Binding-site contacts:
Ligand atom P1 contacts residue TYR95 of chain 1.A at 3.7 Å.
Ligand atom C2 contacts residue TYR93 of chain 1.A at 4.0 Å (hydrophobic).
Ligand atom O6 contacts residue GLU132 of chain 1.A at 2.5 Å (salt-bridge).
Ligand atom C3 contacts residue FE1 of chain 1.E at 3.2 Å.
Ligand atom C3 contacts residue HIS171 of chain 1.A at 3.9 Å.
Ligand atom C1 contacts residue GLU132 of chain 1.A at 3.5 Å.
Ligand atom O15 contacts residue ARG87 of chain 1.A at 3.7 Å.
Ligand atom C2 contacts residue TYR95 of chain 1.A at 4.0 Å (hydrophobic).
Ligand atom C1 contacts residue LEU112 of chain 1.A at 3.8 Å (hydrophobic).
Ligand atom O13 contacts residue ASN125 of chain 1.A at 3.3 Å (h-bond).
Ligand atom C3 contacts residue GLU132 of chain 1.A at 3.5 Å.
Ligand atom P1 contacts residue LYS21 of chain 1.D at 3.8 Å.
Ligand atom O13 contacts residue HIS128 of chain 1.A at 3.2 Å (h-bond).
Ligand atom P1 contacts residue ASN125 of chain 1.A at 3.6 Å.
Ligand atom C1 contacts residue FE1 of chain 1.E at 4.3 Å.
Ligand atom O13 contacts residue GLU132 of chain 1.A at 3.9 Å.
Ligand atom C1 contacts residue PHE173 of chain 1.A at 3.4 Å (hydrophobic).
Ligand atom O15 contacts residue FE1 of chain 1.E at 4.3 Å.
Ligand atom O14 contacts residue TYR95 of chain 1.A at 4.0 Å.
Ligand atom O14 contacts residue TYR93 of chain 1.A at 3.8 Å.
Ligand atom C3 contacts residue TYR93 of chain 1.A at 4.0 Å (hydrophobic).
Ligand atom O14 contacts residue ASN125 of chain 1.A at 2.7 Å (h-bond).
Ligand atom C1 contacts residue TYR93 of chain 1.A at 4.3 Å (hydrophobic).
Ligand atom C2 contacts residue GLU132 of chain 1.A at 4.3 Å.
Ligand atom P1 contacts residue FE1 of chain 1.E at 3.1 Å.
Ligand atom O13 contacts residue FE1 of chain 1.E at 2.0 Å.
Ligand atom C2 contacts residue LEU112 of chain 1.A at 4.2 Å (hydrophobic).
Ligand atom O13 contacts residue LYS21 of chain 1.D at 3.5 Å (salt-bridge).
Ligand atom O6 contacts residue PHE173 of chain 1.A at 4.0 Å.
Ligand atom O6 contacts residue HIS171 of chain 1.A at 2.8 Å (h-bond).
Ligand atom O6 contacts residue FE1 of chain 1.E at 2.0 Å.
Ligand atom C1 contacts residue ILE184 of chain 1.A at 4.0 Å (hydrophobic).
Ligand atom O15 contacts residue TYR95 of chain 1.A at 2.6 Å (h-bond).
Ligand atom C3 contacts residue PHE173 of chain 1.A at 4.0 Å (hydrophobic).
Ligand atom O15 contacts residue LYS21 of chain 1.D at 2.8 Å (salt-bridge).
Ligand atom O13 contacts residue HIS171 of chain 1.A at 3.6 Å.
Ligand atom P1 contacts residue ARG87 of chain 1.A at 3.8 Å.
Ligand atom O14 contacts residue FE1 of chain 1.E at 3.9 Å.
Ligand atom O14 contacts residue ARG87 of chain 1.A at 2.8 Å (salt-bridge).
Ligand atom C2 contacts residue FE1 of chain 1.E at 3.4 Å.

Sequence of chain 1.D:
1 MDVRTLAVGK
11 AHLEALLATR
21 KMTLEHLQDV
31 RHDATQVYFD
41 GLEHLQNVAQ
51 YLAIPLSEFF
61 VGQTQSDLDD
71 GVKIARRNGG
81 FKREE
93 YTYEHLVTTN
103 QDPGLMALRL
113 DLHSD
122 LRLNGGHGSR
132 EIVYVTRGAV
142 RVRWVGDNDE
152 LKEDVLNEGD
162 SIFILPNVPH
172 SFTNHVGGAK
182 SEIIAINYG

Sequence of chain 1.A:
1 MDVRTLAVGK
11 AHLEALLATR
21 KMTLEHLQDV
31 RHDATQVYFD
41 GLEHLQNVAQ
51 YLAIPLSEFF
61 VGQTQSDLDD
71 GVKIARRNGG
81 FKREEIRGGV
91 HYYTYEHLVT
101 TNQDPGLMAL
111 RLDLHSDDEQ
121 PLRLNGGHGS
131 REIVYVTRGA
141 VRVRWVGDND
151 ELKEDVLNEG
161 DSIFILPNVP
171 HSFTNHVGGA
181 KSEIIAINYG

This small molecule binds to this protein.
Small molecule (SMILES): C[C@H](O)CP(=O)(O)O